Binding-site contacts:
Ligand atom C7 contacts residue THR217 of chain 1.A at 4.3 Å.
Ligand atom O7 contacts residue GLN218 of chain 1.A at 4.1 Å.
Ligand atom O6 contacts residue VAL201 of chain 1.A at 4.0 Å.
Ligand atom C8 contacts residue PRO246 of chain 1.A at 3.7 Å (hydrophobic).
Ligand atom C2 contacts residue THR217 of chain 1.A at 3.6 Å.
Ligand atom O5 contacts residue THR217 of chain 1.A at 4.0 Å.
Ligand atom C3 contacts residue ASN215 of chain 1.A at 3.8 Å.
Ligand atom C2 contacts residue ASN215 of chain 1.A at 2.5 Å.
Ligand atom C8 contacts residue GLN218 of chain 1.A at 3.5 Å.
Ligand atom O6 contacts residue ASN215 of chain 1.A at 4.0 Å.
Ligand atom C5 contacts residue ASN215 of chain 1.A at 3.7 Å.
Ligand atom C1 contacts residue THR217 of chain 1.A at 4.0 Å.
Ligand atom O3 contacts residue GLN192 of chain 1.A at 4.5 Å.
Ligand atom C7 contacts residue ASN215 of chain 1.A at 2.9 Å.
Ligand atom C8 contacts residue ASN215 of chain 1.A at 2.8 Å.
Ligand atom N2 contacts residue THR217 of chain 1.A at 4.4 Å.
Ligand atom C4 contacts residue ASN215 of chain 1.A at 4.2 Å.
Ligand atom C1 contacts residue ASN215 of chain 1.A at 1.4 Å.
Ligand atom C7 contacts residue GLN218 of chain 1.A at 4.4 Å.
Ligand atom N2 contacts residue ASN215 of chain 1.A at 2.9 Å (h-bond).
Ligand atom O5 contacts residue ASN215 of chain 1.A at 2.4 Å (h-bond).
Ligand atom O7 contacts residue ASN215 of chain 1.A at 3.7 Å.
Ligand atom O7 contacts residue THR217 of chain 1.A at 3.6 Å.

Sequence of chain 1.A:
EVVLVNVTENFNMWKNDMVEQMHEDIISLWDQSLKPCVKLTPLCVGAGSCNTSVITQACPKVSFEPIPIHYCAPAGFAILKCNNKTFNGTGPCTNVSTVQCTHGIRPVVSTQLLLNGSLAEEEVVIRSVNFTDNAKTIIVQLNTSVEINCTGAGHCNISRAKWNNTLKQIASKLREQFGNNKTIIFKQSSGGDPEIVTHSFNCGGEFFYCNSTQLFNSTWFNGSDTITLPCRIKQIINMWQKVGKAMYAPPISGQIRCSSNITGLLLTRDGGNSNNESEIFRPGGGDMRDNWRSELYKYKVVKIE

The protein below binds the small molecule below.
Small molecule (SMILES): CC(=O)N[C@@H]1[C@@H](O)[C@H](O)[C@@H](CO)O[C@H]1O